Sequence of chain 1.B:
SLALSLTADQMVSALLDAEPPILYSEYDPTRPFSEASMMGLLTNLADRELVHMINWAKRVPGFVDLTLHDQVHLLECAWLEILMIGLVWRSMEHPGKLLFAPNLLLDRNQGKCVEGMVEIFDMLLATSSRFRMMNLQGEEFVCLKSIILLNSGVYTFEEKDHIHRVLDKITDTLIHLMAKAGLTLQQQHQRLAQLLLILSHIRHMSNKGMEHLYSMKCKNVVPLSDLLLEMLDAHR

Binding-site contacts:
Ligand atom C05 contacts residue ALA53 of chain 1.B at 4.1 Å (hydrophobic).
Ligand atom N11 contacts residue MET124 of chain 1.B at 3.9 Å.
Ligand atom O22 contacts residue ARG97 of chain 1.B at 3.7 Å.
Ligand atom C21 contacts residue GLU56 of chain 1.B at 3.5 Å.
Ligand atom C20 contacts residue GLU56 of chain 1.B at 3.8 Å.
Ligand atom O14 contacts residue ILE127 of chain 1.B at 3.3 Å.
Ligand atom C02 contacts residue LEU49 of chain 1.B at 4.1 Å (hydrophobic).
Ligand atom C21 contacts residue LEU90 of chain 1.B at 4.1 Å (hydrophobic).
Ligand atom O01 contacts residue THR50 of chain 1.B at 3.5 Å.
Ligand atom N11 contacts residue HIS227 of chain 1.B at 3.1 Å (h-bond).
Ligand atom C05 contacts residue LEU49 of chain 1.B at 3.6 Å (hydrophobic).
Ligand atom C04 contacts residue LEU87 of chain 1.B at 3.7 Å (hydrophobic).
Ligand atom C10 contacts residue MET124 of chain 1.B at 4.1 Å (hydrophobic).
Ligand atom C23 contacts residue MET91 of chain 1.B at 4.1 Å (hydrophobic).
Ligand atom C13 contacts residue MET124 of chain 1.B at 4.1 Å (hydrophobic).
Ligand atom C15 contacts residue ILE127 of chain 1.B at 3.8 Å (hydrophobic).
Ligand atom C15 contacts residue LEU131 of chain 1.B at 3.7 Å (hydrophobic).
Ligand atom C19 contacts residue PHE107 of chain 1.B at 3.6 Å (hydrophobic).
Ligand atom O01 contacts residue ALA53 of chain 1.B at 3.4 Å.
Ligand atom O14 contacts residue MET124 of chain 1.B at 3.8 Å.
Ligand atom C23 contacts residue LEU90 of chain 1.B at 3.4 Å (hydrophobic).
Ligand atom O12 contacts residue HIS227 of chain 1.B at 2.3 Å (h-bond).
Ligand atom C02 contacts residue ALA53 of chain 1.B at 3.5 Å (hydrophobic).
Ligand atom C20 contacts residue ALA53 of chain 1.B at 4.1 Å (hydrophobic).
Ligand atom C13 contacts residue ILE127 of chain 1.B at 4.0 Å (hydrophobic).
Ligand atom C06 contacts residue LEU49 of chain 1.B at 3.6 Å (hydrophobic).
Ligand atom C16 contacts residue PHE107 of chain 1.B at 3.9 Å (hydrophobic).
Ligand atom C24 contacts residue LEU94 of chain 1.B at 4.0 Å (hydrophobic).
Ligand atom O22 contacts residue GLU56 of chain 1.B at 2.3 Å (salt-bridge).
Ligand atom C17 contacts residue PHE107 of chain 1.B at 4.1 Å (hydrophobic).
Ligand atom C03 contacts residue LEU228 of chain 1.B at 3.7 Å (hydrophobic).
Ligand atom O22 contacts residue LEU90 of chain 1.B at 3.8 Å.
Ligand atom O01 contacts residue LEU243 of chain 1.B at 3.2 Å.
Ligand atom C05 contacts residue THR50 of chain 1.B at 3.7 Å.
Ligand atom C04 contacts residue LEU228 of chain 1.B at 4.1 Å (hydrophobic).
Ligand atom C03 contacts residue ALA53 of chain 1.B at 3.8 Å (hydrophobic).
Ligand atom C18 contacts residue PHE107 of chain 1.B at 3.8 Å (hydrophobic).
Ligand atom C20 contacts residue PHE107 of chain 1.B at 3.9 Å (hydrophobic).
Ligand atom O12 contacts residue LEU228 of chain 1.B at 3.8 Å.
Ligand atom C16 contacts residue LEU131 of chain 1.B at 3.8 Å (hydrophobic).

This protein binds this small molecule.
Small molecule (SMILES): O/N=C/c1c(O)ccc(-c2ccc(O)cc2)c1-c1ccc(O)cc1